Binding-site contacts:
Ligand atom C8 contacts residue SDS1 of chain 22.B at 0.7 Å.
Ligand atom C4 contacts residue ARG59 of chain 22.A at 3.8 Å.
Ligand atom C1 contacts residue SDS1 of chain 22.B at 0.4 Å.
Ligand atom C3 contacts residue SDS1 of chain 22.B at 0.6 Å.
Ligand atom O4 contacts residue ARG59 of chain 1.A at 3.0 Å.
Ligand atom C8 contacts residue LEU81 of chain 22.A at 3.7 Å (hydrophobic).
Ligand atom O4 contacts residue SDS1 of chain 22.B at 1.4 Å.
Ligand atom O1S contacts residue GLU56 of chain 22.A at 3.7 Å.
Ligand atom C9 contacts residue SDS1 of chain 22.B at 0.7 Å.
Ligand atom C12 contacts residue SDS1 of chain 22.B at 0.4 Å.
Ligand atom O2S contacts residue SDS1 of chain 22.B at 0.6 Å.
Ligand atom S contacts residue SDS1 of chain 22.B at 0.7 Å.
Ligand atom O4 contacts residue GLU63 of chain 1.A at 3.4 Å (salt-bridge).
Ligand atom O4 contacts residue ARG59 of chain 22.A at 3.5 Å (salt-bridge).
Ligand atom C1 contacts residue SER27 of chain 22.A at 3.2 Å.
Ligand atom O3S contacts residue LEU31 of chain 22.A at 3.7 Å.
Ligand atom C3 contacts residue ARG59 of chain 22.A at 3.6 Å.
Ligand atom S contacts residue ARG59 of chain 1.A at 3.3 Å.
Ligand atom C5 contacts residue SER27 of chain 1.A at 3.2 Å.
Ligand atom O1S contacts residue ALA55 of chain 22.A at 2.9 Å.
Ligand atom C4 contacts residue SDS1 of chain 22.B at 0.4 Å.
Ligand atom O1S contacts residue SDS1 of chain 22.B at 1.1 Å.
Ligand atom C11 contacts residue SDS1 of chain 22.B at 0.6 Å.
Ligand atom C3 contacts residue ALA55 of chain 1.A at 3.8 Å (hydrophobic).
Ligand atom S contacts residue GLU63 of chain 1.A at 3.4 Å (salt-bridge).
Ligand atom C6 contacts residue SDS1 of chain 22.B at 0.6 Å.
Ligand atom C2 contacts residue SDS1 of chain 22.B at 0.7 Å.
Ligand atom C7 contacts residue SDS1 of chain 22.B at 0.7 Å.
Ligand atom C3 contacts residue SER27 of chain 1.A at 3.1 Å.
Ligand atom C4 contacts residue SER27 of chain 1.A at 3.4 Å.
Ligand atom O3S contacts residue GLU63 of chain 1.A at 2.4 Å (salt-bridge).
Ligand atom O2S contacts residue SER27 of chain 22.A at 3.4 Å (h-bond).
Ligand atom C2 contacts residue ALA55 of chain 1.A at 3.8 Å (hydrophobic).
Ligand atom C10 contacts residue SDS1 of chain 22.B at 0.7 Å.
Ligand atom C12 contacts residue SER27 of chain 22.A at 3.3 Å.
Ligand atom O3S contacts residue SDS1 of chain 22.B at 2.1 Å.
Ligand atom C2 contacts residue GLU63 of chain 22.A at 3.7 Å.
Ligand atom C5 contacts residue SDS1 of chain 22.B at 0.4 Å.
Ligand atom O2S contacts residue ARG59 of chain 1.A at 3.2 Å.
Ligand atom O3S contacts residue ARG59 of chain 1.A at 3.2 Å.

Sequence of chain 1.A:
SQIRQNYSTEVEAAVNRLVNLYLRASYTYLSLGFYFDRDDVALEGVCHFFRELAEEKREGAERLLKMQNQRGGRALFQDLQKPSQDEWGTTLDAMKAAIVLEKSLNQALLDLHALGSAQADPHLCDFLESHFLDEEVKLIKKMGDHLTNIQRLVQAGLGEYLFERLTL

The protein below binds the small molecule below.
Small molecule (SMILES): CCCCCCCCCCCCOS(=O)(=O)O

Sequence of chain 22.A:
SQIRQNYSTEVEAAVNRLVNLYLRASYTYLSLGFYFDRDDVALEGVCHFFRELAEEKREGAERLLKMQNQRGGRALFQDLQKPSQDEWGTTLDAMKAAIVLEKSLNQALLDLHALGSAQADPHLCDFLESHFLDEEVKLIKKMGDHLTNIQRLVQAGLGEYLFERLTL